Sequence of chain 2.A:
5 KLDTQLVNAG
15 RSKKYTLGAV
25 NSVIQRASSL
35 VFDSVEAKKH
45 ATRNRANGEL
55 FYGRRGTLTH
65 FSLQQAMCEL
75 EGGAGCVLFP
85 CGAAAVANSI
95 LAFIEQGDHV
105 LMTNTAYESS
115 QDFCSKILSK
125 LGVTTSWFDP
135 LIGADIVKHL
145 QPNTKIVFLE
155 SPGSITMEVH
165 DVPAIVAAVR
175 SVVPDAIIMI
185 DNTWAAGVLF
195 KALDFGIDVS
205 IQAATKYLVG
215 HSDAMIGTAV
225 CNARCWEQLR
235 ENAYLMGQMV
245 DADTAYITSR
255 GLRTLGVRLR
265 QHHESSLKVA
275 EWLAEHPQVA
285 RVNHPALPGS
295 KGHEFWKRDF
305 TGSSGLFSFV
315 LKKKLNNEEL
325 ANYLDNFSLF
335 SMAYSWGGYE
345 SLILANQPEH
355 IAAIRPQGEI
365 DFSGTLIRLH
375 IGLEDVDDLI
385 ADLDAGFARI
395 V

A small-molecule ligand and the protein it binds are described below.
Small molecule (SMILES): Cc1ncc(COP(=O)(O)O)c(CN[C@@H](C)P(=O)(O)O)c1O

Binding-site contacts:
Ligand atom C7 contacts residue ALA87 of chain 2.A at 3.4 Å (hydrophobic).
Ligand atom O6 contacts residue ARG372 of chain 2.A at 2.8 Å (salt-bridge).
Ligand atom O2 contacts residue ALA87 of chain 2.A at 3.5 Å (h-bond).
Ligand atom O3 contacts residue CYS85 of chain 2.A at 3.2 Å (h-bond).
Ligand atom O5 contacts residue GLY86 of chain 2.A at 3.0 Å (h-bond).
Ligand atom O4 contacts residue TYR56 of chain 1.A at 2.6 Å (h-bond).
Ligand atom C6 contacts residue ASP185 of chain 2.A at 3.6 Å.
Ligand atom C7 contacts residue TYR111 of chain 2.A at 3.6 Å (hydrophobic).
Ligand atom O7 contacts residue TYR111 of chain 2.A at 3.4 Å.
Ligand atom C8 contacts residue LYS210 of chain 2.A at 3.3 Å.
Ligand atom O2 contacts residue ALA207 of chain 2.A at 3.2 Å.
Ligand atom O5 contacts residue THR209 of chain 2.A at 2.7 Å (h-bond).
Ligand atom C9 contacts residue SER339 of chain 2.A at 3.6 Å.
Ligand atom O8 contacts residue SER339 of chain 2.A at 2.6 Å (h-bond).
Ligand atom O8 contacts residue TYR338 of chain 2.A at 3.4 Å.
Ligand atom C10 contacts residue TYR111 of chain 2.A at 3.6 Å (hydrophobic).
Ligand atom O2 contacts residue GLY86 of chain 2.A at 3.4 Å.
Ligand atom N2 contacts residue LYS210 of chain 2.A at 3.5 Å.
Ligand atom N2 contacts residue TYR111 of chain 2.A at 3.6 Å.
Ligand atom O5 contacts residue MET219 of chain 2.A at 3.6 Å.
Ligand atom N1 contacts residue ASP185 of chain 2.A at 2.5 Å (salt-bridge).
Ligand atom C7 contacts residue ARG58 of chain 1.A at 3.6 Å.
Ligand atom O4 contacts residue ARG58 of chain 1.A at 2.8 Å (salt-bridge).
Ligand atom C2 contacts residue ASP185 of chain 2.A at 3.5 Å.
Ligand atom P1 contacts residue ARG58 of chain 1.A at 3.5 Å.
Ligand atom O4 contacts residue LYS210 of chain 2.A at 3.4 Å (salt-bridge).
Ligand atom O1 contacts residue TRP340 of chain 2.A at 3.4 Å.
Ligand atom O8 contacts residue ARG372 of chain 2.A at 2.9 Å (salt-bridge).
Ligand atom O6 contacts residue TRP340 of chain 2.A at 3.0 Å (h-bond).
Ligand atom C6 contacts residue GLU154 of chain 2.A at 3.4 Å.
Ligand atom C8 contacts residue TYR111 of chain 2.A at 3.5 Å (hydrophobic).
Ligand atom C4 contacts residue LYS210 of chain 2.A at 3.6 Å.
Ligand atom P2 contacts residue ARG372 of chain 2.A at 3.6 Å.
Ligand atom C1 contacts residue ASP185 of chain 2.A at 3.3 Å.
Ligand atom O3 contacts residue ALA87 of chain 2.A at 2.8 Å (h-bond).
Ligand atom P1 contacts residue GLY86 of chain 2.A at 3.4 Å.
Ligand atom O3 contacts residue ARG58 of chain 1.A at 2.8 Å (salt-bridge).
Ligand atom C5 contacts residue TYR111 of chain 2.A at 3.5 Å (hydrophobic).
Ligand atom O3 contacts residue GLY86 of chain 2.A at 3.3 Å (h-bond).
Ligand atom C4 contacts residue TYR111 of chain 2.A at 3.6 Å (hydrophobic).

Sequence of chain 1.A:
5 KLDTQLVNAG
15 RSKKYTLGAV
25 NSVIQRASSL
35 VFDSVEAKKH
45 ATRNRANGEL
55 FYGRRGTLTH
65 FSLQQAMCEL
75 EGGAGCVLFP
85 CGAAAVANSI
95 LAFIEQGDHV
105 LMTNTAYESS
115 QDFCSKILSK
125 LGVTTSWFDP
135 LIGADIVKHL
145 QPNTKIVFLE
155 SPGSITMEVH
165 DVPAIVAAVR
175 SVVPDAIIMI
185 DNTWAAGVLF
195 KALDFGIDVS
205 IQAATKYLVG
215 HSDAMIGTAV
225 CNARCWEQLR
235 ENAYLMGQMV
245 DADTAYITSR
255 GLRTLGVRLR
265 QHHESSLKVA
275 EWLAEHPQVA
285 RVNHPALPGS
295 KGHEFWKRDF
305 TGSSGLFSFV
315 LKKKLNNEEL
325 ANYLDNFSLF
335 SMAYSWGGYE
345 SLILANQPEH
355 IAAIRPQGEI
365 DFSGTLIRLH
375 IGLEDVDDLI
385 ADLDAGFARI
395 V